Sequence of chain 2.T:
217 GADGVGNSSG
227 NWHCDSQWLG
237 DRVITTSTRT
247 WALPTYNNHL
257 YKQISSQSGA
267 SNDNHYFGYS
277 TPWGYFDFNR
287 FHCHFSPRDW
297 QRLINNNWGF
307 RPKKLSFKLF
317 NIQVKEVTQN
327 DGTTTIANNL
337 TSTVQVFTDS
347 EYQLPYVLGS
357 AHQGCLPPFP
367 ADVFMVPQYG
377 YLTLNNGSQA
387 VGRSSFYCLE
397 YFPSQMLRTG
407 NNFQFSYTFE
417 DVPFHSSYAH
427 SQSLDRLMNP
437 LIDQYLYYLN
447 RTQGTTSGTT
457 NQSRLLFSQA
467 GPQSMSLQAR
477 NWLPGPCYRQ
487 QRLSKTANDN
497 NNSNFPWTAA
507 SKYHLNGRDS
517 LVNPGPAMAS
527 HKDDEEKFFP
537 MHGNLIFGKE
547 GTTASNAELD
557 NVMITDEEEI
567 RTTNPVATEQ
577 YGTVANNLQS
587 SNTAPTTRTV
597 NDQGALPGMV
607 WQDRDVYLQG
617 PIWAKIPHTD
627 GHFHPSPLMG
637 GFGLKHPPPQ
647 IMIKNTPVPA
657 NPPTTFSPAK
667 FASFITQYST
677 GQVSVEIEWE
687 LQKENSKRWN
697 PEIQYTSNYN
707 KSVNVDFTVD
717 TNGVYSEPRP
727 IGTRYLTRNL

Binding-site contacts:
Ligand atom N3 contacts residue PRO419 of chain 2.T at 4.3 Å.
Ligand atom C6 contacts residue GLY639 of chain 2.T at 3.7 Å.
Ligand atom C8 contacts residue HIS630 of chain 2.T at 3.4 Å.
Ligand atom N7 contacts residue HIS630 of chain 2.T at 4.1 Å.
Ligand atom C8 contacts residue PRO419 of chain 2.T at 4.3 Å (hydrophobic).
Ligand atom O2P contacts residue HIS628 of chain 2.T at 4.3 Å.
Ligand atom N7 contacts residue PRO419 of chain 2.T at 4.4 Å.
Ligand atom C6 contacts residue PRO419 of chain 2.T at 4.4 Å (hydrophobic).
Ligand atom N7 contacts residue SER632 of chain 2.T at 3.8 Å.
Ligand atom N1 contacts residue PRO631 of chain 2.T at 4.2 Å.
Ligand atom N6 contacts residue GLY637 of chain 2.T at 4.0 Å.
Ligand atom C6 contacts residue SER632 of chain 2.T at 4.3 Å.
Ligand atom N6 contacts residue PRO631 of chain 2.T at 3.9 Å.
Ligand atom O2P contacts residue PRO631 of chain 2.T at 3.8 Å.
Ligand atom N9 contacts residue PRO419 of chain 2.T at 4.2 Å.
Ligand atom C4 contacts residue PRO419 of chain 2.T at 4.2 Å (hydrophobic).
Ligand atom N1 contacts residue GLY639 of chain 2.T at 2.9 Å (h-bond).
Ligand atom N6 contacts residue PRO633 of chain 2.T at 4.1 Å.
Ligand atom C5 contacts residue SER632 of chain 2.T at 4.3 Å.
Ligand atom C6 contacts residue VAL418 of chain 2.T at 3.8 Å (hydrophobic).
Ligand atom N9 contacts residue HIS630 of chain 2.T at 4.2 Å.
Ligand atom C2 contacts residue PRO419 of chain 2.T at 4.4 Å (hydrophobic).
Ligand atom O2P contacts residue PHE629 of chain 2.T at 4.0 Å.
Ligand atom C5 contacts residue PRO419 of chain 2.T at 4.2 Å (hydrophobic).
Ligand atom O5' contacts residue PHE629 of chain 2.T at 4.2 Å.
Ligand atom N6 contacts residue GLY639 of chain 2.T at 2.8 Å (h-bond).
Ligand atom C5 contacts residue PRO631 of chain 2.T at 4.4 Å (hydrophobic).
Ligand atom O4' contacts residue HIS630 of chain 2.T at 4.4 Å.
Ligand atom N1 contacts residue ILE622 of chain 2.T at 4.4 Å.
Ligand atom C2 contacts residue GLY639 of chain 2.T at 3.7 Å.
Ligand atom C6 contacts residue PRO631 of chain 2.T at 4.0 Å (hydrophobic).
Ligand atom O4' contacts residue PRO631 of chain 2.T at 3.8 Å.
Ligand atom N1 contacts residue VAL418 of chain 2.T at 3.8 Å.
Ligand atom N6 contacts residue PHE638 of chain 2.T at 3.8 Å.
Ligand atom N6 contacts residue VAL418 of chain 2.T at 3.6 Å.
Ligand atom C1' contacts residue HIS630 of chain 2.T at 4.0 Å.
Ligand atom O5' contacts residue PRO631 of chain 2.T at 4.1 Å.
Ligand atom N7 contacts residue ASP609 of chain 2.T at 4.5 Å.
Ligand atom N6 contacts residue SER632 of chain 2.T at 3.9 Å.
Ligand atom C2' contacts residue PRO419 of chain 2.T at 4.0 Å (hydrophobic).

The small molecule below binds the protein below.
Small molecule (SMILES): Nc1ncnc2c1ncn2[C@H]1C[C@H](O)[C@@H](COP(=O)(O)O)O1